Binding-site contacts:
Ligand atom O5 contacts residue ASN18 of chain 1.B at 2.4 Å (h-bond).
Ligand atom C6 contacts residue MET245 of chain 1.B at 3.9 Å (hydrophobic).
Ligand atom C5 contacts residue MET245 of chain 1.B at 4.5 Å (hydrophobic).
Ligand atom C6 contacts residue LEU21 of chain 1.B at 4.2 Å (hydrophobic).
Ligand atom N2 contacts residue ASN18 of chain 1.B at 2.9 Å (h-bond).
Ligand atom C1 contacts residue ASN18 of chain 1.B at 1.4 Å.
Ligand atom C6 contacts residue ALA248 of chain 1.B at 3.9 Å (hydrophobic).
Ligand atom C8 contacts residue GLU244 of chain 1.B at 3.6 Å.
Ligand atom O7 contacts residue ASN18 of chain 1.B at 3.3 Å (h-bond).
Ligand atom C3 contacts residue ASN18 of chain 1.B at 3.7 Å.
Ligand atom C5 contacts residue ASN18 of chain 1.B at 3.6 Å.
Ligand atom C7 contacts residue ASN18 of chain 1.B at 3.4 Å.
Ligand atom C4 contacts residue ASN18 of chain 1.B at 4.1 Å.
Ligand atom O5 contacts residue LEU21 of chain 1.B at 3.6 Å.
Ligand atom C1 contacts residue LEU21 of chain 1.B at 4.2 Å (hydrophobic).
Ligand atom C2 contacts residue ASN18 of chain 1.B at 2.4 Å.
Ligand atom O7 contacts residue MET245 of chain 1.B at 3.7 Å.
Ligand atom O6 contacts residue ALA248 of chain 1.B at 3.4 Å.
Ligand atom C8 contacts residue MET245 of chain 1.B at 3.5 Å (hydrophobic).
Ligand atom C7 contacts residue MET245 of chain 1.B at 4.1 Å (hydrophobic).

A protein and the small-molecule ligand that binds it are described below.
Small molecule (SMILES): CC(=O)N[C@H]1[C@H](O[C@H]2[C@H](O)[C@@H](NC(C)=O)CO[C@@H]2CO)O[C@H](CO)[C@@H](O)[C@@H]1O

Sequence of chain 1.B:
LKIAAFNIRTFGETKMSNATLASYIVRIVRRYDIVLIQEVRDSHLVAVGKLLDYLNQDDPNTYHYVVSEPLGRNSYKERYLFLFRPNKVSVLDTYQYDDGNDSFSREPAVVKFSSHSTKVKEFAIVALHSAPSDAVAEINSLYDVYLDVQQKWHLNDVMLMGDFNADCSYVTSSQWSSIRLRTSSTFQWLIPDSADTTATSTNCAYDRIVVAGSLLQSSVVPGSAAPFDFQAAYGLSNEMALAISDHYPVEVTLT